Binding-site contacts:
Ligand atom O3G contacts residue GLY142 of chain 1.H at 2.8 Å (h-bond).
Ligand atom O1A contacts residue SER138 of chain 1.H at 3.8 Å.
Ligand atom O1B contacts residue GLN11 of chain 1.H at 3.5 Å (h-bond).
Ligand atom N3 contacts residue ASN204 of chain 1.H at 3.1 Å (h-bond).
Ligand atom O1B contacts residue GLY144 of chain 1.H at 3.2 Å (h-bond).
Ligand atom N7 contacts residue GLN15 of chain 1.H at 3.3 Å (h-bond).
Ligand atom O1A contacts residue GLN11 of chain 1.H at 3.7 Å.
Ligand atom O1G contacts residue ALA97 of chain 1.H at 3.4 Å (h-bond).
Ligand atom C5 contacts residue GLN15 of chain 1.H at 3.8 Å.
Ligand atom O1A contacts residue CYS12 of chain 1.H at 3.1 Å (h-bond).
Ligand atom C6 contacts residue GLN15 of chain 1.H at 3.8 Å.
Ligand atom O3B contacts residue GLY142 of chain 1.H at 3.5 Å (h-bond).
Ligand atom O3B contacts residue THR143 of chain 1.H at 3.1 Å (h-bond).
Ligand atom N2 contacts residue ASN204 of chain 1.H at 2.9 Å (h-bond).
Ligand atom O3G contacts residue ASN99 of chain 1.H at 3.0 Å (h-bond).
Ligand atom C2 contacts residue ASN204 of chain 1.H at 3.5 Å.
Ligand atom O6 contacts residue ASN226 of chain 1.H at 3.1 Å (h-bond).
Ligand atom N1 contacts residue ASN226 of chain 1.H at 2.6 Å (h-bond).
Ligand atom O3B contacts residue MG1 of chain 1.BA at 3.6 Å.
Ligand atom O1G contacts residue MG1 of chain 1.BA at 3.6 Å.
Ligand atom O3' contacts residue GLU181 of chain 1.H at 3.5 Å (salt-bridge).
Ligand atom O1G contacts residue THR143 of chain 1.H at 3.0 Å (h-bond).
Ligand atom C3A contacts residue GLY141 of chain 1.H at 3.7 Å.
Ligand atom O6 contacts residue GLN15 of chain 1.H at 3.0 Å (h-bond).
Ligand atom O2B contacts residue MG1 of chain 1.BA at 2.0 Å.
Ligand atom O2' contacts residue TYR222 of chain 1.H at 2.5 Å (h-bond).
Ligand atom PB contacts residue MG1 of chain 1.BA at 3.4 Å.
Ligand atom O1B contacts residue THR143 of chain 1.H at 3.8 Å.
Ligand atom O2B contacts residue GLN11 of chain 1.H at 3.3 Å (h-bond).
Ligand atom O4' contacts residue SER138 of chain 1.H at 3.8 Å.
Ligand atom C1' contacts residue ASN204 of chain 1.H at 3.8 Å.
Ligand atom O1B contacts residue GLY10 of chain 1.H at 3.3 Å.
Ligand atom O2G contacts residue MG1 of chain 1.BA at 2.3 Å.
Ligand atom O2A contacts residue GLN11 of chain 1.H at 3.2 Å (h-bond).
Ligand atom O3G contacts residue GLY141 of chain 1.H at 3.8 Å.
Ligand atom N2 contacts residue ASN226 of chain 1.H at 3.7 Å.
Ligand atom C6 contacts residue ASN226 of chain 1.H at 3.3 Å.
Ligand atom C2' contacts residue TYR222 of chain 1.H at 3.4 Å (hydrophobic).
Ligand atom PG contacts residue MG1 of chain 1.BA at 3.3 Å.
Ligand atom C2 contacts residue ASN226 of chain 1.H at 3.6 Å.

The small molecule below binds the protein below.
Small molecule (SMILES): Nc1nc2c(ncn2[C@@H]2O[C@H](CO[P](=O)(O)C[P](=O)(O)OP(=O)(O)O)[C@@H](O)[C@H]2O)c(=O)[nH]1

Sequence of chain 1.H:
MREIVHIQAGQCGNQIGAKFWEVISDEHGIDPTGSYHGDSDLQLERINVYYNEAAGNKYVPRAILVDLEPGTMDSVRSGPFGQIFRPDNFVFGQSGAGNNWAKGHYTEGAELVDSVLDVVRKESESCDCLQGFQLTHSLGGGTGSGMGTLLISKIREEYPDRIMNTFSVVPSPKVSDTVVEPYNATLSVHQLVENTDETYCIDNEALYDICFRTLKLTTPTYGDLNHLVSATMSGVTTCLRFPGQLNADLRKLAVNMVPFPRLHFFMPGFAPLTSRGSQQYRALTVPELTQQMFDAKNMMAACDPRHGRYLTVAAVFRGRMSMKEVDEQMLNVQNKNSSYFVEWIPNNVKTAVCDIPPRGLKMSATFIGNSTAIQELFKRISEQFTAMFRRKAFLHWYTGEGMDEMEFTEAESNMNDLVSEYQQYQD